The small molecule below binds the protein below.
Small molecule (SMILES): Nc1cnc(Cl)cc1NC(=O)Nc1snc(C#Cc2cccc(CO)c2)c1Br

Binding-site contacts:
Ligand atom N4 contacts residue LEU550 of chain 1.A at 3.3 Å.
Ligand atom N4 contacts residue GLN551 of chain 1.A at 2.8 Å (h-bond).
Ligand atom CL7 contacts residue LEU557 of chain 1.A at 3.0 Å.
Ligand atom O10 contacts residue GLU556 of chain 1.A at 3.8 Å.
Ligand atom O10 contacts residue LEU560 of chain 1.A at 3.2 Å.
Ligand atom N28 contacts residue THR548 of chain 1.A at 3.6 Å.
Ligand atom C3 contacts residue GLN551 of chain 1.A at 3.4 Å.
Ligand atom BR2 contacts residue GLU518 of chain 1.A at 3.7 Å.
Ligand atom C1 contacts residue GLU556 of chain 1.A at 3.8 Å.
Ligand atom S15 contacts residue LEU560 of chain 1.A at 3.7 Å.
Ligand atom N16 contacts residue GLU518 of chain 1.A at 3.3 Å (salt-bridge).
Ligand atom C9 contacts residue GLU518 of chain 1.A at 3.6 Å.
Ligand atom CL7 contacts residue GLN551 of chain 1.A at 3.8 Å.
Ligand atom O10 contacts residue HIS525 of chain 1.A at 3.9 Å.
Ligand atom CL7 contacts residue GLU556 of chain 1.A at 3.2 Å.
Ligand atom O27 contacts residue ILE500 of chain 1.A at 3.4 Å.
Ligand atom C5 contacts residue GLN551 of chain 1.A at 3.8 Å.
Ligand atom C3 contacts residue LEU550 of chain 1.A at 3.6 Å (hydrophobic).
Ligand atom N16 contacts residue LEU544 of chain 1.A at 3.8 Å.
Ligand atom N16 contacts residue HIS525 of chain 1.A at 3.2 Å (h-bond).
Ligand atom S15 contacts residue ALA559 of chain 1.A at 3.6 Å.
Ligand atom N11 contacts residue ALA559 of chain 1.A at 3.9 Å.
Ligand atom C14 contacts residue HIS525 of chain 1.A at 3.8 Å.
Ligand atom C3 contacts residue PRO549 of chain 1.A at 3.1 Å (hydrophobic).
Ligand atom BR2 contacts residue LEU544 of chain 1.A at 3.9 Å.
Ligand atom C5 contacts residue GLU556 of chain 1.A at 4.0 Å.
Ligand atom N4 contacts residue PRO549 of chain 1.A at 3.9 Å.
Ligand atom C9 contacts residue LEU560 of chain 1.A at 3.9 Å (hydrophobic).
Ligand atom N11 contacts residue PHE563 of chain 1.A at 3.8 Å.
Ligand atom BR2 contacts residue VAL516 of chain 1.A at 4.0 Å.
Ligand atom N8 contacts residue GLU518 of chain 1.A at 3.1 Å (salt-bridge).
Ligand atom C22 contacts residue ILE499 of chain 1.A at 3.7 Å (hydrophobic).
Ligand atom C9 contacts residue HIS525 of chain 1.A at 3.3 Å.
Ligand atom C26 contacts residue ILE500 of chain 1.A at 3.6 Å (hydrophobic).
Ligand atom N8 contacts residue HIS525 of chain 1.A at 3.3 Å.
Ligand atom N11 contacts residue THR530 of chain 1.A at 3.7 Å.
Ligand atom C26 contacts residue LEU529 of chain 1.A at 3.6 Å (hydrophobic).
Ligand atom N28 contacts residue GLU518 of chain 1.A at 3.4 Å (salt-bridge).
Ligand atom N28 contacts residue THR546 of chain 1.A at 3.5 Å (h-bond).
Ligand atom CL7 contacts residue LYS553 of chain 1.A at 4.0 Å.

Sequence of chain 1.A:
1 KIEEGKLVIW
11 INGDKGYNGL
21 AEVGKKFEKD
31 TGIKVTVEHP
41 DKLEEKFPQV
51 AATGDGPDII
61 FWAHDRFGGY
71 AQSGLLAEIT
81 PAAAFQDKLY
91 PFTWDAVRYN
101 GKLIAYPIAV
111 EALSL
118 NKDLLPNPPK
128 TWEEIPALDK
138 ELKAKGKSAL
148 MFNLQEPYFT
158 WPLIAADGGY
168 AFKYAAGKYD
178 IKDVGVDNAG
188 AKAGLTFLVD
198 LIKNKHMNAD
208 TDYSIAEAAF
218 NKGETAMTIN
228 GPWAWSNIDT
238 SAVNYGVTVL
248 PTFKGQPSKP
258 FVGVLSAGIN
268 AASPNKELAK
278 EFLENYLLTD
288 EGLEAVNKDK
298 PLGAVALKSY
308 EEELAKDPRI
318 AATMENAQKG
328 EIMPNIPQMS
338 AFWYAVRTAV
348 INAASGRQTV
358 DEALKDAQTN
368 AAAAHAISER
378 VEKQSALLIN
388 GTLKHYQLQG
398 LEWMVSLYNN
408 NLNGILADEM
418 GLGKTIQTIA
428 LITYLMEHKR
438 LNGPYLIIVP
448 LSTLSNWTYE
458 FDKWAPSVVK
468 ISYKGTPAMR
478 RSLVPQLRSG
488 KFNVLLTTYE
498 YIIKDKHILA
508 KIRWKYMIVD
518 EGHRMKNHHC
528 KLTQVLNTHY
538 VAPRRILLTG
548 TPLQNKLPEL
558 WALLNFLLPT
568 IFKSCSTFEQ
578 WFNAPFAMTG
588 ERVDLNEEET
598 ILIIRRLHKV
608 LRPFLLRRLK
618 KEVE